This small molecule binds to this protein.
Small molecule (SMILES): CC(=O)N[C@@H]1[C@@H](O)[C@H](O)[C@@H](CO)O[C@H]1O

Sequence of chain 1.L:
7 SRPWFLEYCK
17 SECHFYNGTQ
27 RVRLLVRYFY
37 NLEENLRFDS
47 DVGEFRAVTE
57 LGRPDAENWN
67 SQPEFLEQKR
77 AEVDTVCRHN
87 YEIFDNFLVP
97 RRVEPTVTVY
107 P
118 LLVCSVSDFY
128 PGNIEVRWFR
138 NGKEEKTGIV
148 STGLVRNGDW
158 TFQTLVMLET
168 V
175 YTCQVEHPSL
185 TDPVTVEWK

Binding-site contacts:
Ligand atom C1 contacts residue GLN26 of chain 1.L at 3.2 Å.
Ligand atom C4 contacts residue ASN23 of chain 1.L at 4.2 Å.
Ligand atom O5 contacts residue ASN23 of chain 1.L at 2.3 Å (h-bond).
Ligand atom O7 contacts residue ASN23 of chain 1.L at 3.4 Å (h-bond).
Ligand atom C5 contacts residue ASN23 of chain 1.L at 3.6 Å.
Ligand atom O5 contacts residue GLN26 of chain 1.L at 3.2 Å (h-bond).
Ligand atom C1 contacts residue ASN23 of chain 1.L at 1.4 Å.
Ligand atom C7 contacts residue GLN26 of chain 1.L at 4.4 Å.
Ligand atom C2 contacts residue ASN23 of chain 1.L at 2.5 Å.
Ligand atom O6 contacts residue GLN26 of chain 1.L at 4.4 Å.
Ligand atom O7 contacts residue GLN26 of chain 1.L at 3.7 Å.
Ligand atom C3 contacts residue ASN23 of chain 1.L at 3.8 Å.
Ligand atom C7 contacts residue ASN23 of chain 1.L at 3.4 Å.
Ligand atom N2 contacts residue GLN26 of chain 1.L at 4.4 Å.
Ligand atom C2 contacts residue GLN26 of chain 1.L at 3.6 Å.
Ligand atom N2 contacts residue ASN23 of chain 1.L at 3.0 Å (h-bond).